Binding-site contacts:
Ligand atom CAG contacts residue MET90 of chain 1.C at 3.8 Å (hydrophobic).
Ligand atom CAO contacts residue MET90 of chain 1.C at 3.6 Å (hydrophobic).
Ligand atom OAR contacts residue ILE183 of chain 1.C at 3.2 Å.
Ligand atom CAM contacts residue ASN43 of chain 1.C at 4.0 Å.
Ligand atom CAV contacts residue ILE183 of chain 1.C at 3.7 Å (hydrophobic).
Ligand atom CAF contacts residue TRP159 of chain 1.C at 3.6 Å (hydrophobic).
Ligand atom CAM contacts residue ASP85 of chain 1.C at 3.5 Å.
Ligand atom OAC contacts residue ASP85 of chain 1.C at 2.5 Å (salt-bridge).
Ligand atom CAK contacts residue LEU99 of chain 1.C at 3.6 Å (hydrophobic).
Ligand atom CAZ contacts residue ILE183 of chain 1.C at 3.9 Å (hydrophobic).
Ligand atom OAD contacts residue ASN43 of chain 1.C at 3.7 Å.
Ligand atom CAL contacts residue PHE131 of chain 1.C at 3.5 Å (hydrophobic).
Ligand atom CAX contacts residue MET90 of chain 1.C at 3.8 Å (hydrophobic).
Ligand atom NBA contacts residue PHE131 of chain 1.C at 3.4 Å.
Ligand atom CAH contacts residue TRP159 of chain 1.C at 3.8 Å (hydrophobic).
Ligand atom CAH contacts residue LEU99 of chain 1.C at 3.9 Å (hydrophobic).
Ligand atom OAB contacts residue ASN43 of chain 1.C at 3.9 Å.
Ligand atom CAH contacts residue ASN98 of chain 1.C at 4.0 Å.
Ligand atom CAM contacts residue ILE183 of chain 1.C at 4.0 Å (hydrophobic).
Ligand atom NAQ contacts residue PHE131 of chain 1.C at 3.5 Å.
Ligand atom CAX contacts residue PHE131 of chain 1.C at 3.5 Å (hydrophobic).
Ligand atom CAL contacts residue ASN98 of chain 1.C at 3.5 Å.
Ligand atom CAU contacts residue ASN43 of chain 1.C at 4.0 Å.
Ligand atom CAV contacts residue ASN43 of chain 1.C at 3.8 Å.
Ligand atom CL contacts residue MET90 of chain 1.C at 3.8 Å.
Ligand atom CAS contacts residue ILE183 of chain 1.C at 4.0 Å (hydrophobic).
Ligand atom OAC contacts residue ALA47 of chain 1.C at 3.3 Å.
Ligand atom OAD contacts residue ILE183 of chain 1.C at 3.4 Å.
Ligand atom CAJ contacts residue ASN98 of chain 1.C at 3.9 Å.
Ligand atom OAC contacts residue THR181 of chain 1.C at 3.7 Å.
Ligand atom CAG contacts residue ASN98 of chain 1.C at 3.8 Å.
Ligand atom CAF contacts residue ASN98 of chain 1.C at 3.7 Å.
Ligand atom CAM contacts residue ALA44 of chain 1.C at 3.9 Å (hydrophobic).
Ligand atom CL contacts residue THR181 of chain 1.C at 3.8 Å.
Ligand atom CAJ contacts residue MET90 of chain 1.C at 3.5 Å (hydrophobic).
Ligand atom CAU contacts residue ASP85 of chain 1.C at 3.4 Å.
Ligand atom NAQ contacts residue MET90 of chain 1.C at 3.8 Å.
Ligand atom CAI contacts residue PHE131 of chain 1.C at 3.6 Å (hydrophobic).
Ligand atom CAP contacts residue PHE131 of chain 1.C at 3.5 Å (hydrophobic).
Ligand atom CAN contacts residue PHE131 of chain 1.C at 3.5 Å (hydrophobic).

Sequence of chain 1.C:
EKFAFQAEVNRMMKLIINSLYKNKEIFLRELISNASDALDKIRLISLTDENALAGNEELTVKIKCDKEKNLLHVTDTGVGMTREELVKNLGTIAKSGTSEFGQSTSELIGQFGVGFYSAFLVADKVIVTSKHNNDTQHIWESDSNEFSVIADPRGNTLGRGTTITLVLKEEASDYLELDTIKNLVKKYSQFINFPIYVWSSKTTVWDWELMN

The small molecule below binds the protein below.
Small molecule (SMILES): COC(=O)c1c(O)cc(O)c(Cl)c1CCc1nccn1Cc1ccccc1